Binding-site contacts:
Ligand atom OAD contacts residue HIS47 of chain 1.B at 3.1 Å (h-bond).
Ligand atom CAU contacts residue HIS47 of chain 1.B at 3.8 Å.
Ligand atom CAA contacts residue PRO185 of chain 1.B at 3.4 Å (hydrophobic).
Ligand atom CAA contacts residue LEU50 of chain 1.B at 3.8 Å (hydrophobic).
Ligand atom CAM contacts residue GLY46 of chain 1.B at 3.6 Å.
Ligand atom N contacts residue HIS44 of chain 1.B at 3.8 Å.
Ligand atom CAN contacts residue PRO38 of chain 1.B at 3.4 Å (hydrophobic).
Ligand atom OAR contacts residue GLY46 of chain 1.B at 3.3 Å.
Ligand atom CAK contacts residue GLN164 of chain 1.B at 3.3 Å.
Ligand atom OXT contacts residue SER197 of chain 1.B at 3.8 Å.
Ligand atom CBB contacts residue HIS44 of chain 1.B at 3.6 Å.
Ligand atom OXT contacts residue HIS44 of chain 1.B at 2.6 Å (h-bond).
Ligand atom C contacts residue SER196 of chain 1.B at 3.7 Å.
Ligand atom O contacts residue SER196 of chain 1.B at 3.5 Å.
Ligand atom SBD contacts residue MET40 of chain 1.B at 3.8 Å.
Ligand atom CAY contacts residue PRO38 of chain 1.B at 3.7 Å (hydrophobic).
Ligand atom CAL contacts residue MET195 of chain 1.B at 3.2 Å (hydrophobic).
Ligand atom CA contacts residue LYS160 of chain 1.B at 3.8 Å.
Ligand atom OAR contacts residue THR186 of chain 1.B at 3.8 Å.
Ligand atom C contacts residue SER197 of chain 1.B at 3.8 Å.
Ligand atom OAE contacts residue MET40 of chain 1.B at 3.3 Å.
Ligand atom NAQ contacts residue HIS47 of chain 1.B at 2.8 Å (h-bond).
Ligand atom OAR contacts residue VAL187 of chain 1.B at 3.1 Å (h-bond).
Ligand atom CAN contacts residue THR39 of chain 1.B at 3.2 Å.
Ligand atom CAV contacts residue GLY46 of chain 1.B at 3.4 Å.
Ligand atom CAL contacts residue HIS44 of chain 1.B at 3.9 Å.
Ligand atom OAC contacts residue ASP161 of chain 1.B at 3.6 Å (salt-bridge).
Ligand atom O contacts residue SER197 of chain 1.B at 3.3 Å (h-bond).
Ligand atom CAH contacts residue VAL139 of chain 1.B at 3.6 Å (hydrophobic).
Ligand atom CAN contacts residue MET40 of chain 1.B at 3.4 Å (hydrophobic).
Ligand atom CA contacts residue MET195 of chain 1.B at 3.7 Å (hydrophobic).
Ligand atom CAA contacts residue GLY46 of chain 1.B at 3.5 Å.
Ligand atom SBD contacts residue HIS47 of chain 1.B at 3.6 Å (h-bond).
Ligand atom OAD contacts residue MET40 of chain 1.B at 2.6 Å (h-bond).
Ligand atom C contacts residue HIS44 of chain 1.B at 3.5 Å.
Ligand atom CAJ contacts residue PRO38 of chain 1.B at 3.7 Å (hydrophobic).
Ligand atom CAZ contacts residue HIS44 of chain 1.B at 3.8 Å.
Ligand atom CAH contacts residue GLN164 of chain 1.B at 3.9 Å.
Ligand atom CAO contacts residue HIS47 of chain 1.B at 3.8 Å.
Ligand atom OAD contacts residue THR39 of chain 1.B at 3.4 Å.

A small-molecule ligand and the protein it binds are described below.
Small molecule (SMILES): COc1ccc2c(c1)cc(C(=O)NS(=O)(=O)c1cc3ccccc3o1)n2CC(=O)O

Sequence of chain 1.B:
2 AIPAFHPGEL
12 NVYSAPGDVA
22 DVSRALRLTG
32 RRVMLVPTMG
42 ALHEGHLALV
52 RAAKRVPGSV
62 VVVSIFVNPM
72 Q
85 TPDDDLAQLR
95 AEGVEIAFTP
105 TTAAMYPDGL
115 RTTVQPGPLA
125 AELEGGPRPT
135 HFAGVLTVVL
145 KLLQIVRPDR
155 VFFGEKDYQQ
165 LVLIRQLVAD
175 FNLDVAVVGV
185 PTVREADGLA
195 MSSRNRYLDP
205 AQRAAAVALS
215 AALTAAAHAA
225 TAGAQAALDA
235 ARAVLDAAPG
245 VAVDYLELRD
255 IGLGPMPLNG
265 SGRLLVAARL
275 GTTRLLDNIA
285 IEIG